Sequence of chain 1.B:
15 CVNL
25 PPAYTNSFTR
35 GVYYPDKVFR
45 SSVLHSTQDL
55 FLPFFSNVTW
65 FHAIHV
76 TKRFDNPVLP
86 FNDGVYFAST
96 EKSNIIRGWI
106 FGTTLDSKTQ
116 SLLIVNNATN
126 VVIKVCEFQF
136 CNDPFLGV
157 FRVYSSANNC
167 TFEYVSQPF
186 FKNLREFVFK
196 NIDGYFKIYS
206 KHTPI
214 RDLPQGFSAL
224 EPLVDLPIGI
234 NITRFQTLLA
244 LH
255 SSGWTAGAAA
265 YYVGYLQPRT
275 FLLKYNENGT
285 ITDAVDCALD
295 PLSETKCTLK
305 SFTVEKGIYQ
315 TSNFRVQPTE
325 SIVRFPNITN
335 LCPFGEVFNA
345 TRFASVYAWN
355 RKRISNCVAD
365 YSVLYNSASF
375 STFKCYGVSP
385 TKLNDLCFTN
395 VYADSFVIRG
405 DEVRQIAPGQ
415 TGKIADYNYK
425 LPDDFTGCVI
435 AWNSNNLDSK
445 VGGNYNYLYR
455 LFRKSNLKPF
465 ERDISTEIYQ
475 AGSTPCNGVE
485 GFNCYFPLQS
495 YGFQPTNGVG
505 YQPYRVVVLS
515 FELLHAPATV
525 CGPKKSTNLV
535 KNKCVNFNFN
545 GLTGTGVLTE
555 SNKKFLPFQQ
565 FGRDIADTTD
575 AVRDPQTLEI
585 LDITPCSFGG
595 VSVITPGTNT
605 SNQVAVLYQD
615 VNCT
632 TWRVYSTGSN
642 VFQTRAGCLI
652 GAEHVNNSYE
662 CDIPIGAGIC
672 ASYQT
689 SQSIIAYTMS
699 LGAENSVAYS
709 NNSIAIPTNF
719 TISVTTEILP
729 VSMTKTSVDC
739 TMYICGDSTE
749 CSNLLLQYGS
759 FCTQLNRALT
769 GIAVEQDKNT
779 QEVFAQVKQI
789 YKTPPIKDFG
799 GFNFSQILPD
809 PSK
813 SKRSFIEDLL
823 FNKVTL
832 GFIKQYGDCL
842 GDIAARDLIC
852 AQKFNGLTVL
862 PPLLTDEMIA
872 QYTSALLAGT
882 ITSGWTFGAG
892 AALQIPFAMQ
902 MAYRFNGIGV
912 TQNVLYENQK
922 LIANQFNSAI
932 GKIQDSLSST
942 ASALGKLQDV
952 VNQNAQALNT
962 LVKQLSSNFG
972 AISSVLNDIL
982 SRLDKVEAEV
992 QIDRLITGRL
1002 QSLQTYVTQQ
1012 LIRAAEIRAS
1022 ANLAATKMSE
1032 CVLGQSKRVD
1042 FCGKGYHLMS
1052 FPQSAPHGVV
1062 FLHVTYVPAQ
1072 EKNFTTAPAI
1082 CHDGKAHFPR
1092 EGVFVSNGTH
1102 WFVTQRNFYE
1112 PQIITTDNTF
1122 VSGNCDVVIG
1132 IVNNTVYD

Binding-site contacts:
Ligand atom C7 contacts residue GLU465 of chain 1.C at 4.0 Å.
Ligand atom C2 contacts residue ASN234 of chain 1.B at 3.4 Å.
Ligand atom C7 contacts residue LYS462 of chain 1.C at 3.6 Å.
Ligand atom C7 contacts residue ARG457 of chain 1.C at 3.7 Å.
Ligand atom N2 contacts residue ASN234 of chain 1.B at 4.1 Å.
Ligand atom O6 contacts residue THR108 of chain 1.B at 3.9 Å.
Ligand atom C6 contacts residue THR108 of chain 1.B at 3.0 Å.
Ligand atom C7 contacts residue SER459 of chain 1.C at 4.4 Å.
Ligand atom O5 contacts residue ASN234 of chain 1.B at 1.6 Å (h-bond).
Ligand atom O7 contacts residue SER459 of chain 1.C at 4.1 Å.
Ligand atom O5 contacts residue THR108 of chain 1.B at 4.1 Å.
Ligand atom C6 contacts residue ASN234 of chain 1.B at 3.4 Å.
Ligand atom C3 contacts residue ASN234 of chain 1.B at 4.2 Å.
Ligand atom C5 contacts residue ASN234 of chain 1.B at 2.8 Å.
Ligand atom N2 contacts residue LYS462 of chain 1.C at 3.7 Å.
Ligand atom C6 contacts residue THR236 of chain 1.B at 4.1 Å.
Ligand atom C5 contacts residue THR108 of chain 1.B at 4.2 Å.
Ligand atom O3 contacts residue SER459 of chain 1.C at 3.2 Å (h-bond).
Ligand atom C8 contacts residue ASN460 of chain 1.C at 3.8 Å.
Ligand atom C2 contacts residue ARG457 of chain 1.C at 4.5 Å.
Ligand atom C1 contacts residue ASN234 of chain 1.B at 2.0 Å.
Ligand atom C7 contacts residue ASN460 of chain 1.C at 4.2 Å.
Ligand atom O7 contacts residue ARG457 of chain 1.C at 2.6 Å (salt-bridge).
Ligand atom O5 contacts residue THR236 of chain 1.B at 4.4 Å.
Ligand atom C4 contacts residue ASN234 of chain 1.B at 3.9 Å.
Ligand atom C3 contacts residue SER459 of chain 1.C at 4.4 Å.
Ligand atom O7 contacts residue ASN460 of chain 1.C at 3.9 Å.
Ligand atom C8 contacts residue LYS462 of chain 1.C at 2.8 Å.
Ligand atom C5 contacts residue THR236 of chain 1.B at 4.4 Å.
Ligand atom O7 contacts residue GLU465 of chain 1.C at 3.4 Å (salt-bridge).

A small-molecule ligand and the protein it binds are described below.
Small molecule (SMILES): CC(=O)N[C@@H]1[C@@H](O)[C@H](O)[C@@H](CO)O[C@H]1O

Sequence of chain 1.C:
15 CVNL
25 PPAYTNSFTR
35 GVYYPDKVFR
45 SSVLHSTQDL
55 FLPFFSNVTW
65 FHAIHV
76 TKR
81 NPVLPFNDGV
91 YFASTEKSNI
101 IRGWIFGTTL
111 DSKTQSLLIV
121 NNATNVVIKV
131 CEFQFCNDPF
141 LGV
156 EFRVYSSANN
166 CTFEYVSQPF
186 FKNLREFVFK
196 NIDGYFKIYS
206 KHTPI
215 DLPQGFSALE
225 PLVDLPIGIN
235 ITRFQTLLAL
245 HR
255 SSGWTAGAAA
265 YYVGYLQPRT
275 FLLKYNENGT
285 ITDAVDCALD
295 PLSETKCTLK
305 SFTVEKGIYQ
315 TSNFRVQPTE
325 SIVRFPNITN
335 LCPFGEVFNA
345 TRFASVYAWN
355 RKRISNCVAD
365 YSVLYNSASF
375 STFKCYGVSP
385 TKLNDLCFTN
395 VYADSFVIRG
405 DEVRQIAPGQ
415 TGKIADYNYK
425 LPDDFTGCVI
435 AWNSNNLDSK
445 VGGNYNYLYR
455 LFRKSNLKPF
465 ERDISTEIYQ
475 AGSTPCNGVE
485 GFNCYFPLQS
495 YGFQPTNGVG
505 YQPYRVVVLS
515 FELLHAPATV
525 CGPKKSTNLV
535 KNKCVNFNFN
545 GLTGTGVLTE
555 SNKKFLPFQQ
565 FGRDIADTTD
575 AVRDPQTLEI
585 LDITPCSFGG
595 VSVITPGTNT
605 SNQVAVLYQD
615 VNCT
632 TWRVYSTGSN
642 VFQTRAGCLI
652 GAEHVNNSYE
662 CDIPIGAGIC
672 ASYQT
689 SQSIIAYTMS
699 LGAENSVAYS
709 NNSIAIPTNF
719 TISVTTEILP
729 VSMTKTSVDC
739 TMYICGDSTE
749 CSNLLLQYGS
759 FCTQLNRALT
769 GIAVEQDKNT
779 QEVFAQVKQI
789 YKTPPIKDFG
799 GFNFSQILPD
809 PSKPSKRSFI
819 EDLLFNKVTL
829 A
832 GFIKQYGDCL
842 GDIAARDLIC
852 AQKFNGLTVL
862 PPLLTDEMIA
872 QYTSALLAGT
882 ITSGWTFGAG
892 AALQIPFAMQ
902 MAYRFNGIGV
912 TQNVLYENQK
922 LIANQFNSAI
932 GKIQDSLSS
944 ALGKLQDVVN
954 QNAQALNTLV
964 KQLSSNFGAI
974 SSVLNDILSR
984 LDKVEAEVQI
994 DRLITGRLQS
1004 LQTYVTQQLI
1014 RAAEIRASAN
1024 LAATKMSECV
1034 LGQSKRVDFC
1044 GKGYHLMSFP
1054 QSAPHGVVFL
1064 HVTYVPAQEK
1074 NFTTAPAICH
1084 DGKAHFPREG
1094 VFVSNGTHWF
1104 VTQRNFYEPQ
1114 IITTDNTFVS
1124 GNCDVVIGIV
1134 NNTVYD